This small molecule binds to this protein.
Small molecule (SMILES): CCC(N)=O

Sequence of chain 1.E:
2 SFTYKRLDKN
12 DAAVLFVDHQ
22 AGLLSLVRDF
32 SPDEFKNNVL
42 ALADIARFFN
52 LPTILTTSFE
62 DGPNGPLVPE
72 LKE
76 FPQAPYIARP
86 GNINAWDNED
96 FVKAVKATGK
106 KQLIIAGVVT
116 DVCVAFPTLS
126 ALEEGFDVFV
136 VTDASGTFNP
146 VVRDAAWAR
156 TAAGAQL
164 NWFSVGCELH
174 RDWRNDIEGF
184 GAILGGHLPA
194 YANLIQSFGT

Binding-site contacts:
Ligand atom ND2 contacts residue ASP19 of chain 1.H at 3.9 Å.
Ligand atom OD1 contacts residue SER59 of chain 1.H at 3.7 Å.
Ligand atom ND2 contacts residue TRP176 of chain 1.E at 4.5 Å.
Ligand atom CA contacts residue ASP19 of chain 1.H at 4.1 Å.
Ligand atom CA contacts residue VAL113 of chain 1.H at 3.4 Å (hydrophobic).
Ligand atom CA contacts residue VAL114 of chain 1.H at 3.7 Å (hydrophobic).
Ligand atom CB contacts residue LEU24 of chain 1.H at 4.2 Å (hydrophobic).
Ligand atom CG contacts residue CYS118 of chain 1.H at 3.6 Å (hydrophobic).
Ligand atom CG contacts residue ILE88 of chain 1.H at 4.3 Å (hydrophobic).
Ligand atom OD1 contacts residue ASN65 of chain 1.H at 3.5 Å (h-bond).
Ligand atom CG contacts residue SER59 of chain 1.H at 3.7 Å.
Ligand atom ND2 contacts residue CYS118 of chain 1.H at 3.2 Å (h-bond).
Ligand atom ND2 contacts residue ILE88 of chain 1.H at 3.7 Å.
Ligand atom CB contacts residue PHE166 of chain 1.E at 4.3 Å (hydrophobic).
Ligand atom OD1 contacts residue TRP176 of chain 1.E at 3.4 Å (h-bond).
Ligand atom ND2 contacts residue SER59 of chain 1.H at 3.0 Å (h-bond).
Ligand atom CG contacts residue TRP176 of chain 1.E at 4.3 Å (hydrophobic).
Ligand atom CA contacts residue LEU24 of chain 1.H at 4.3 Å (hydrophobic).
Ligand atom CA contacts residue CYS118 of chain 1.H at 1.7 Å (hydrophobic).
Ligand atom ND2 contacts residue ARG84 of chain 1.H at 4.2 Å.
Ligand atom CB contacts residue CYS118 of chain 1.H at 3.2 Å (hydrophobic).
Ligand atom CG contacts residue ASN65 of chain 1.H at 4.1 Å.
Ligand atom CA contacts residue VAL117 of chain 1.H at 4.4 Å (hydrophobic).

Sequence of chain 1.H:
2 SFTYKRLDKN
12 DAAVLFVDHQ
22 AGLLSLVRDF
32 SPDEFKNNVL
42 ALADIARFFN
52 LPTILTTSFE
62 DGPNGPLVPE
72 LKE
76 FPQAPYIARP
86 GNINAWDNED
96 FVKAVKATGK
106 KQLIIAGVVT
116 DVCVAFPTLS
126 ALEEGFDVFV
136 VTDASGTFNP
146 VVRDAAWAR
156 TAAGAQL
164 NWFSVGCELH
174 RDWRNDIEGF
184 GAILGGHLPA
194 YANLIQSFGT